This small molecule binds to this protein.
Small molecule (SMILES): CC(=O)N[C@@H]1[C@@H](O)[C@H](O)[C@@H](CO)O[C@H]1O

Sequence of chain 1.B:
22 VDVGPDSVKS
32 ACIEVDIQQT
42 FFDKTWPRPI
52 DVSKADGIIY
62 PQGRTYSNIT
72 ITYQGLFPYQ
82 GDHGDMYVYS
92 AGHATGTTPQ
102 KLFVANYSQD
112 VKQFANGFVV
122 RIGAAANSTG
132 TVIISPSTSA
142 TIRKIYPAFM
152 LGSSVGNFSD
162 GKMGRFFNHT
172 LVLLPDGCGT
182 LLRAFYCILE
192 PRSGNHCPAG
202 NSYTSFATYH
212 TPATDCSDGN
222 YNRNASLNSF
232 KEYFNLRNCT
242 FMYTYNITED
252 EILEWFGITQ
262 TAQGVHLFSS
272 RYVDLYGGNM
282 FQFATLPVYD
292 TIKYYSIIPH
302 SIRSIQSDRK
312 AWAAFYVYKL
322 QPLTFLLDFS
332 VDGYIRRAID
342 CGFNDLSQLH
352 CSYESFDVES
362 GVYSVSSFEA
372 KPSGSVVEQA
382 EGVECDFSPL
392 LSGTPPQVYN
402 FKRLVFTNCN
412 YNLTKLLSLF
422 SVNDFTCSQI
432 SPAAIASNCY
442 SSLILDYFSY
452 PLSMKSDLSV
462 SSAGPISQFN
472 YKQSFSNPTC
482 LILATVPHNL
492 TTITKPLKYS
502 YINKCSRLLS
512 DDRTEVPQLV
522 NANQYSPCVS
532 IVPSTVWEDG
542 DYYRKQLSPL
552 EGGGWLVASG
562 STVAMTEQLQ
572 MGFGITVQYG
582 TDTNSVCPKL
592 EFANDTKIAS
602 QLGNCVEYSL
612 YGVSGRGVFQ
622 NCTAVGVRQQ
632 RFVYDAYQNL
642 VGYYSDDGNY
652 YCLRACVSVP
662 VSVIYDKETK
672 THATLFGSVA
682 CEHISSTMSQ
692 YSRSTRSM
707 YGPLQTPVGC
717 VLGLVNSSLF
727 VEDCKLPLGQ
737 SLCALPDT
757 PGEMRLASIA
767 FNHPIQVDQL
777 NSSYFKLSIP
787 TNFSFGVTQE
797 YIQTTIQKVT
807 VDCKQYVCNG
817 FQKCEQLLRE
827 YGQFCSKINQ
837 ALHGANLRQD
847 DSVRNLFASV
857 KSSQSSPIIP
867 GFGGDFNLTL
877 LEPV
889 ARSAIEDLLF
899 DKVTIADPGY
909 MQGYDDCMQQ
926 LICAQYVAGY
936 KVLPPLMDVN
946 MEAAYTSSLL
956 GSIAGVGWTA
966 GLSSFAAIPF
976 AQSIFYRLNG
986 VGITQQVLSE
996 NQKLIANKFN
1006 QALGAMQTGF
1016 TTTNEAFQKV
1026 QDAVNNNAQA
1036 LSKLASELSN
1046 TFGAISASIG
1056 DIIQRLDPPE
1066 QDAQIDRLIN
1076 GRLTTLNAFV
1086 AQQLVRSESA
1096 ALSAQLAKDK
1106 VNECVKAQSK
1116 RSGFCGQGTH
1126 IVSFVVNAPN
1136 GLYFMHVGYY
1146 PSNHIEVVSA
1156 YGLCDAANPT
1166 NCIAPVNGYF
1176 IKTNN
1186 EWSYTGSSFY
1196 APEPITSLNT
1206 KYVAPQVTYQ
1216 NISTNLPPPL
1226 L

Binding-site contacts:
Ligand atom C8 contacts residue ASN622 of chain 1.B at 4.4 Å.
Ligand atom C6 contacts residue CYS623 of chain 1.B at 3.8 Å (hydrophobic).
Ligand atom C4 contacts residue ASN622 of chain 1.B at 4.2 Å.
Ligand atom C4 contacts residue ASN650 of chain 1.B at 4.5 Å.
Ligand atom O5 contacts residue CYS623 of chain 1.B at 3.5 Å (h-bond).
Ligand atom C2 contacts residue ASN622 of chain 1.B at 2.5 Å.
Ligand atom C5 contacts residue CYS623 of chain 1.B at 4.2 Å (hydrophobic).
Ligand atom O5 contacts residue ASN622 of chain 1.B at 2.4 Å (h-bond).
Ligand atom O6 contacts residue CYS623 of chain 1.B at 3.0 Å (h-bond).
Ligand atom O4 contacts residue ASN650 of chain 1.B at 4.5 Å.
Ligand atom C1 contacts residue ASN622 of chain 1.B at 1.4 Å.
Ligand atom O6 contacts residue THR624 of chain 1.B at 3.8 Å.
Ligand atom C1 contacts residue ASN650 of chain 1.B at 4.3 Å.
Ligand atom O7 contacts residue ASN622 of chain 1.B at 3.1 Å (h-bond).
Ligand atom C3 contacts residue ASN622 of chain 1.B at 3.8 Å.
Ligand atom C3 contacts residue ASN650 of chain 1.B at 4.1 Å.
Ligand atom C5 contacts residue ASN650 of chain 1.B at 4.1 Å.
Ligand atom C5 contacts residue ASN622 of chain 1.B at 3.7 Å.
Ligand atom C7 contacts residue ASN622 of chain 1.B at 3.2 Å.
Ligand atom C1 contacts residue CYS623 of chain 1.B at 4.4 Å (hydrophobic).
Ligand atom N2 contacts residue ASN622 of chain 1.B at 2.9 Å (h-bond).